Binding-site contacts:
Ligand atom C2 contacts residue SER25 of chain 1.B at 3.6 Å.
Ligand atom S contacts residue PHE26 of chain 1.B at 3.6 Å.
Ligand atom C5 contacts residue SER25 of chain 1.B at 3.6 Å.
Ligand atom C6 contacts residue PHE26 of chain 1.B at 3.8 Å (hydrophobic).
Ligand atom O contacts residue SER25 of chain 1.B at 3.9 Å.
Ligand atom C4 contacts residue PHE26 of chain 1.B at 3.7 Å (hydrophobic).
Ligand atom N contacts residue SER25 of chain 1.B at 3.9 Å.
Ligand atom C4 contacts residue SER25 of chain 1.B at 4.3 Å.
Ligand atom C3 contacts residue PHE26 of chain 1.B at 4.1 Å (hydrophobic).
Ligand atom S contacts residue VAL107 of chain 1.B at 4.4 Å.
Ligand atom C contacts residue PRO110 of chain 1.B at 3.8 Å (hydrophobic).
Ligand atom C1 contacts residue SER25 of chain 1.B at 4.4 Å.
Ligand atom C7 contacts residue PHE26 of chain 1.B at 4.5 Å (hydrophobic).
Ligand atom C3 contacts residue SER25 of chain 1.B at 3.6 Å.
Ligand atom C2 contacts residue PHE26 of chain 1.B at 4.2 Å (hydrophobic).
Ligand atom C contacts residue PHE26 of chain 1.B at 3.8 Å (hydrophobic).
Ligand atom C6 contacts residue SER25 of chain 1.B at 3.4 Å.
Ligand atom C1 contacts residue PHE26 of chain 1.B at 3.9 Å (hydrophobic).
Ligand atom C contacts residue SER108 of chain 1.B at 3.9 Å.

This small molecule binds to this protein.
Small molecule (SMILES): Cc1cc(C(=O)N2CCN(C)CC2)cs1

Sequence of chain 1.B:
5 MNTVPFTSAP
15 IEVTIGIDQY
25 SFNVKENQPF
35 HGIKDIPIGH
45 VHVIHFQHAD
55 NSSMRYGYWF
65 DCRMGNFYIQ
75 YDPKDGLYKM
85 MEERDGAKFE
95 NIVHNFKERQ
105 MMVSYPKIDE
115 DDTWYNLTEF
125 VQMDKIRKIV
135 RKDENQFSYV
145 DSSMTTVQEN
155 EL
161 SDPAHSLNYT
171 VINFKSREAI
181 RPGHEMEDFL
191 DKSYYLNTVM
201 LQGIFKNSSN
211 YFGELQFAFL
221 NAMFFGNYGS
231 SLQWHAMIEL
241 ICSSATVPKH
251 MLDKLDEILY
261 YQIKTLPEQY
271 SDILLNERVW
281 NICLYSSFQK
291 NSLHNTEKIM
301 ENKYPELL